This protein binds this small molecule.
Small molecule (SMILES): CC(=O)N[C@@H]1[C@@H](O)[C@H](O)[C@@H](CO)O[C@H]1O

Sequence of chain 1.B:
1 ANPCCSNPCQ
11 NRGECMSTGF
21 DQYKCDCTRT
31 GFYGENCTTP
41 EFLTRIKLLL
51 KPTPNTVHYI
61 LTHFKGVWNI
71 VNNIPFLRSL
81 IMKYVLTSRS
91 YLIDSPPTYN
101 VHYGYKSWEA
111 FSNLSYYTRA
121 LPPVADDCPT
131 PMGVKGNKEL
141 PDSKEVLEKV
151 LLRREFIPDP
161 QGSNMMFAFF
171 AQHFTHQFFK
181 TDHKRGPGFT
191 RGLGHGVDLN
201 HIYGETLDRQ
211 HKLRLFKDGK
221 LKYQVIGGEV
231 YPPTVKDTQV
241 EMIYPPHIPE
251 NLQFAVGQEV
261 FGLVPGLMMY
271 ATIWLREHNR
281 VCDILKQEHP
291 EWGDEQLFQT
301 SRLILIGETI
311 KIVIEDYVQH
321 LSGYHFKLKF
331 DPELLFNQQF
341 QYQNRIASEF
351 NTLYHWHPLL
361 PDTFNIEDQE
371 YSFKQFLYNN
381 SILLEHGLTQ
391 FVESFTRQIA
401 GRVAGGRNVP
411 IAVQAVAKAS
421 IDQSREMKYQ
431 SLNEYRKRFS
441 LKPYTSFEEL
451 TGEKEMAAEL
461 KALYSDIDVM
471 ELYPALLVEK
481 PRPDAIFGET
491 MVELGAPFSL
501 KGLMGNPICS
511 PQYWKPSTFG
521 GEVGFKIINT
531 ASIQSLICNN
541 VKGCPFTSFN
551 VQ

Binding-site contacts:
Ligand atom C3 contacts residue ASN36 of chain 1.B at 4.4 Å.
Ligand atom C7 contacts residue ASN36 of chain 1.B at 3.7 Å.
Ligand atom C7 contacts residue GLU35 of chain 1.B at 3.6 Å.
Ligand atom O6 contacts residue SER6 of chain 1.B at 4.2 Å.
Ligand atom C5 contacts residue ASN36 of chain 1.B at 4.0 Å.
Ligand atom N2 contacts residue GLU35 of chain 1.B at 3.0 Å (salt-bridge).
Ligand atom O6 contacts residue TYR23 of chain 1.B at 4.2 Å.
Ligand atom N2 contacts residue ASN36 of chain 1.B at 3.6 Å (h-bond).
Ligand atom C8 contacts residue GLU35 of chain 1.B at 3.4 Å.
Ligand atom C1 contacts residue TYR23 of chain 1.B at 3.3 Å (hydrophobic).
Ligand atom C1 contacts residue ASN36 of chain 1.B at 2.7 Å.
Ligand atom C1 contacts residue GLU35 of chain 1.B at 3.4 Å.
Ligand atom O6 contacts residue PRO8 of chain 1.B at 3.9 Å.
Ligand atom O7 contacts residue ASN36 of chain 1.B at 3.4 Å (h-bond).
Ligand atom C2 contacts residue ASN36 of chain 1.B at 3.0 Å.
Ligand atom C5 contacts residue TYR23 of chain 1.B at 4.0 Å (hydrophobic).
Ligand atom C6 contacts residue ASN36 of chain 1.B at 4.5 Å.
Ligand atom O5 contacts residue TYR23 of chain 1.B at 3.2 Å (h-bond).
Ligand atom O5 contacts residue ASN36 of chain 1.B at 2.6 Å (h-bond).
Ligand atom C2 contacts residue GLU35 of chain 1.B at 4.0 Å.